Sequence of chain 1.S:
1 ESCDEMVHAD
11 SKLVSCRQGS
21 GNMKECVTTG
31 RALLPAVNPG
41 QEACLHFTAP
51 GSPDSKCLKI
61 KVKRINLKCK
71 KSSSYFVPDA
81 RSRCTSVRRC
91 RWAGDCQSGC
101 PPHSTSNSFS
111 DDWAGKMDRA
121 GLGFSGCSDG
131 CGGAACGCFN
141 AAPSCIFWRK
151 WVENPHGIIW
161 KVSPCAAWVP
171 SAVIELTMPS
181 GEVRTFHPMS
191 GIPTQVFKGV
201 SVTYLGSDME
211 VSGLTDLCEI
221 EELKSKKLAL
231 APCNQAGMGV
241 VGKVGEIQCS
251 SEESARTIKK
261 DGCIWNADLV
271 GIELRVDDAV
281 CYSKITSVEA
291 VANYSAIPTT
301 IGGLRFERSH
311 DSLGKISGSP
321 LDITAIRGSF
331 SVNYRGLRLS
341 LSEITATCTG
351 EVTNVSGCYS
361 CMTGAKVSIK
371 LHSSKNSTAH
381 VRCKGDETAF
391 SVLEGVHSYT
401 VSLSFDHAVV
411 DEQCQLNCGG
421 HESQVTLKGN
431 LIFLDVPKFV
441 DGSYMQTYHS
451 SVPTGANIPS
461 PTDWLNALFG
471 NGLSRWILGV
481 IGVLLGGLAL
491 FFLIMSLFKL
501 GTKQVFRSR

Binding-site contacts:
Ligand atom O5 contacts residue ASN354 of chain 1.S at 2.4 Å (h-bond).
Ligand atom O7 contacts residue LYS370 of chain 1.S at 4.1 Å.
Ligand atom C5 contacts residue ASN354 of chain 1.S at 3.7 Å.
Ligand atom C7 contacts residue THR353 of chain 1.S at 4.2 Å.
Ligand atom C8 contacts residue ASN354 of chain 1.S at 4.1 Å.
Ligand atom C3 contacts residue ASN354 of chain 1.S at 3.8 Å.
Ligand atom C8 contacts residue VAL352 of chain 1.S at 4.4 Å (hydrophobic).
Ligand atom C2 contacts residue ASN354 of chain 1.S at 2.5 Å.
Ligand atom C8 contacts residue THR353 of chain 1.S at 3.7 Å.
Ligand atom N2 contacts residue ASN354 of chain 1.S at 2.9 Å (h-bond).
Ligand atom C7 contacts residue ASN354 of chain 1.S at 3.9 Å.
Ligand atom O7 contacts residue THR353 of chain 1.S at 4.1 Å.
Ligand atom O7 contacts residue ASN354 of chain 1.S at 4.5 Å.
Ligand atom C4 contacts residue ASN354 of chain 1.S at 4.2 Å.
Ligand atom C1 contacts residue ASN354 of chain 1.S at 1.4 Å.

The protein below binds the small molecule below.
Small molecule (SMILES): CC(=O)N[C@@H]1[C@@H](O)[C@H](O)[C@@H](CO)O[C@H]1O